This small molecule binds to this protein.
Small molecule (SMILES): CC(=O)N[C@@H]1[C@@H](O[C@@H]2O[C@@H](C)[C@@H](O)[C@@H](O)[C@@H]2O)[C@H](O[C@@H]2O[C@H](CO)[C@H](O)[C@H](O)[C@H]2O[C@@H]2O[C@@H](C)[C@@H](O)[C@@H](O)[C@@H]2O)[C@@H](CO)O[C@H]1O

Sequence of chain 1.A:
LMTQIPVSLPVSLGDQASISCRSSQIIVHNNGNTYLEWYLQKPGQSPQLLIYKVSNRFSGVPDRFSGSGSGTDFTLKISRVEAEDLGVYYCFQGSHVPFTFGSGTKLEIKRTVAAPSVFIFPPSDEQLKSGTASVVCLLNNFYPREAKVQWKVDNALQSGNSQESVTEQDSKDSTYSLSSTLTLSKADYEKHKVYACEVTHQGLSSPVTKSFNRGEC

Binding-site contacts:
Ligand atom O4 contacts residue TRP105 of chain 1.B at 3.1 Å.
Ligand atom C3 contacts residue ALA104 of chain 1.B at 3.8 Å (hydrophobic).
Ligand atom C1 contacts residue HIS31 of chain 1.A at 3.5 Å.
Ligand atom C2 contacts residue NON1 of chain 1.D at 3.7 Å.
Ligand atom C6 contacts residue TYR33 of chain 1.B at 3.7 Å (hydrophobic).
Ligand atom O6 contacts residue PHE101 of chain 1.A at 3.8 Å.
Ligand atom O7 contacts residue TYR33 of chain 1.B at 3.1 Å (h-bond).
Ligand atom C4 contacts residue TYR33 of chain 1.B at 3.6 Å (hydrophobic).
Ligand atom C3 contacts residue TYR35 of chain 1.B at 3.0 Å (hydrophobic).
Ligand atom C2 contacts residue TYR33 of chain 1.B at 3.8 Å (hydrophobic).
Ligand atom C4 contacts residue TYR35 of chain 1.B at 3.7 Å (hydrophobic).
Ligand atom C6 contacts residue TYR35 of chain 1.B at 3.0 Å (hydrophobic).
Ligand atom C5 contacts residue TYR33 of chain 1.B at 3.8 Å (hydrophobic).
Ligand atom C6 contacts residue TYR33 of chain 1.B at 3.8 Å (hydrophobic).
Ligand atom O1 contacts residue NON1 of chain 1.D at 1.4 Å.
Ligand atom O6 contacts residue TRP105 of chain 1.B at 3.1 Å.
Ligand atom O4 contacts residue GLY103 of chain 1.B at 3.4 Å.
Ligand atom O3 contacts residue TYR35 of chain 1.B at 2.5 Å (h-bond).
Ligand atom O5 contacts residue TYR33 of chain 1.B at 3.7 Å.
Ligand atom O4 contacts residue TRP105 of chain 1.B at 3.1 Å.
Ligand atom C8 contacts residue ASP101 of chain 1.B at 3.4 Å.
Ligand atom O3 contacts residue HIS31 of chain 1.A at 3.1 Å.
Ligand atom C2 contacts residue ALA104 of chain 1.B at 3.8 Å (hydrophobic).
Ligand atom O2 contacts residue LEU100 of chain 1.B at 3.5 Å (h-bond).
Ligand atom O7 contacts residue TYR32 of chain 1.B at 3.7 Å.
Ligand atom O7 contacts residue GLN53 of chain 1.B at 3.8 Å.
Ligand atom C6 contacts residue TRP105 of chain 1.B at 3.6 Å (hydrophobic).
Ligand atom O1 contacts residue GLN53 of chain 1.B at 3.1 Å (h-bond).
Ligand atom O4 contacts residue ASN32 of chain 1.A at 3.8 Å.
Ligand atom O3 contacts residue TRP105 of chain 1.B at 3.6 Å.
Ligand atom O6 contacts residue TYR35 of chain 1.B at 2.7 Å (h-bond).
Ligand atom C2 contacts residue LEU100 of chain 1.B at 3.2 Å (hydrophobic).
Ligand atom O3 contacts residue ALA104 of chain 1.B at 2.9 Å (h-bond).
Ligand atom O4 contacts residue ALA104 of chain 1.B at 3.1 Å (h-bond).
Ligand atom C6 contacts residue TYR37 of chain 1.A at 3.7 Å (hydrophobic).
Ligand atom C8 contacts residue TYR32 of chain 1.B at 3.6 Å (hydrophobic).
Ligand atom C4 contacts residue TRP105 of chain 1.B at 3.5 Å (hydrophobic).
Ligand atom C1 contacts residue NON1 of chain 1.D at 2.4 Å.
Ligand atom C1 contacts residue LEU100 of chain 1.B at 3.8 Å (hydrophobic).
Ligand atom O5 contacts residue NON1 of chain 1.D at 3.0 Å.

Sequence of chain 1.B:
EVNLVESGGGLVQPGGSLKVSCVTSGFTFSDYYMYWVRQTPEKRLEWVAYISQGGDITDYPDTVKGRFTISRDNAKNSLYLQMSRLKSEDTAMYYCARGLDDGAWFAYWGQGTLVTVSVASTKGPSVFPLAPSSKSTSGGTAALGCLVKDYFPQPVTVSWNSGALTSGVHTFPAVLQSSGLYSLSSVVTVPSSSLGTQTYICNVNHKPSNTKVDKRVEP